Sequence of chain 1.B:
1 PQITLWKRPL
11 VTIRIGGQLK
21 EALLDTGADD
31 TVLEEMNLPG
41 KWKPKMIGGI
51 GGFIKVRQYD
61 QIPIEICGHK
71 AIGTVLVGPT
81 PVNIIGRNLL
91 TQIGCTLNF

Sequence of chain 1.A:
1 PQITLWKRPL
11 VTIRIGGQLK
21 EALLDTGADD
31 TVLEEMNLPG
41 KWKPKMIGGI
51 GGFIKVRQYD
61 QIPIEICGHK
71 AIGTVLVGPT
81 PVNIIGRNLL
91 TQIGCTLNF

This protein binds this small molecule.
Small molecule (SMILES): CC[C@H](C)CN(C[C@@H](O)[C@H](Cc1ccccc1)NC(=O)[C@@H](O)C(C)C)S(=O)(=O)c1ccc2ncsc2c1

Binding-site contacts:
Ligand atom C16 contacts residue ASP25 of chain 1.B at 3.2 Å.
Ligand atom C35 contacts residue PRO81 of chain 1.B at 3.8 Å (hydrophobic).
Ligand atom O23 contacts residue GLY27 of chain 1.A at 3.7 Å.
Ligand atom O10 contacts residue ILE50 of chain 1.A at 3.8 Å.
Ligand atom C7 contacts residue VAL32 of chain 1.B at 3.8 Å (hydrophobic).
Ligand atom O23 contacts residue ASP29 of chain 1.A at 3.9 Å.
Ligand atom C19 contacts residue GLY27 of chain 1.A at 3.9 Å.
Ligand atom C17 contacts residue ASP25 of chain 1.B at 3.4 Å.
Ligand atom C13 contacts residue ASP25 of chain 1.A at 3.8 Å.
Ligand atom C33 contacts residue GLY27 of chain 1.A at 3.5 Å.
Ligand atom C17 contacts residue ASP25 of chain 1.A at 3.5 Å.
Ligand atom C15 contacts residue GLY27 of chain 1.B at 3.8 Å.
Ligand atom O22 contacts residue ILE50 of chain 1.B at 3.8 Å.
Ligand atom C33 contacts residue LEU23 of chain 1.B at 3.9 Å (hydrophobic).
Ligand atom C7 contacts residue ASP30 of chain 1.B at 3.5 Å.
Ligand atom O18 contacts residue GLY27 of chain 1.A at 3.4 Å.
Ligand atom C4 contacts residue GLY48 of chain 1.B at 3.4 Å.
Ligand atom C7 contacts residue ALA28 of chain 1.B at 3.3 Å (hydrophobic).
Ligand atom C1 contacts residue ASP30 of chain 1.B at 3.3 Å.
Ligand atom C12 contacts residue GLY27 of chain 1.B at 3.7 Å.
Ligand atom C26 contacts residue GLY48 of chain 1.A at 3.4 Å.
Ligand atom S1 contacts residue GLY48 of chain 1.B at 3.7 Å.
Ligand atom N1 contacts residue ASP30 of chain 1.B at 3.2 Å (salt-bridge).
Ligand atom C24 contacts residue GLY48 of chain 1.A at 3.6 Å.
Ligand atom C25 contacts residue GLY48 of chain 1.A at 3.7 Å.
Ligand atom O18 contacts residue ALA28 of chain 1.A at 3.8 Å.
Ligand atom O23 contacts residue ALA28 of chain 1.A at 3.2 Å.
Ligand atom C6 contacts residue ALA28 of chain 1.B at 3.5 Å (hydrophobic).
Ligand atom O10 contacts residue ILE84 of chain 1.B at 3.6 Å.
Ligand atom C36 contacts residue ILE50 of chain 1.A at 3.9 Å (hydrophobic).
Ligand atom O9 contacts residue ILE50 of chain 1.A at 3.5 Å.
Ligand atom O9 contacts residue GLY49 of chain 1.B at 3.2 Å.
Ligand atom C15 contacts residue LEU23 of chain 1.A at 3.9 Å (hydrophobic).
Ligand atom S1 contacts residue ILE47 of chain 1.B at 3.9 Å.
Ligand atom N1 contacts residue ASP29 of chain 1.B at 3.8 Å.
Ligand atom C32 contacts residue ASP25 of chain 1.B at 3.4 Å.
Ligand atom C32 contacts residue GLY27 of chain 1.A at 3.5 Å.
Ligand atom O18 contacts residue ASP25 of chain 1.A at 2.6 Å (salt-bridge).
Ligand atom N20 contacts residue GLY27 of chain 1.A at 3.3 Å (h-bond).
Ligand atom O18 contacts residue ASP25 of chain 1.B at 2.5 Å (salt-bridge).